Binding-site contacts:
Ligand atom O7 contacts residue ILE1130 of chain 1.A at 4.5 Å.
Ligand atom C1 contacts residue ASN709 of chain 1.A at 1.4 Å.
Ligand atom O5 contacts residue ASP796 of chain 1.B at 3.6 Å (salt-bridge).
Ligand atom O5 contacts residue ASN709 of chain 1.A at 2.4 Å (h-bond).
Ligand atom C7 contacts residue ASN709 of chain 1.A at 3.2 Å.
Ligand atom C8 contacts residue ASN709 of chain 1.A at 4.0 Å.
Ligand atom C2 contacts residue ASN709 of chain 1.A at 2.4 Å.
Ligand atom N2 contacts residue ASN709 of chain 1.A at 2.8 Å (h-bond).
Ligand atom C4 contacts residue ASN709 of chain 1.A at 4.2 Å.
Ligand atom C8 contacts residue GLY1131 of chain 1.A at 3.7 Å.
Ligand atom C1 contacts residue ASP796 of chain 1.B at 4.1 Å.
Ligand atom C3 contacts residue ASN709 of chain 1.A at 3.8 Å.
Ligand atom C5 contacts residue ASN709 of chain 1.A at 3.7 Å.
Ligand atom O7 contacts residue ASN709 of chain 1.A at 3.2 Å (h-bond).

Sequence of chain 1.B:
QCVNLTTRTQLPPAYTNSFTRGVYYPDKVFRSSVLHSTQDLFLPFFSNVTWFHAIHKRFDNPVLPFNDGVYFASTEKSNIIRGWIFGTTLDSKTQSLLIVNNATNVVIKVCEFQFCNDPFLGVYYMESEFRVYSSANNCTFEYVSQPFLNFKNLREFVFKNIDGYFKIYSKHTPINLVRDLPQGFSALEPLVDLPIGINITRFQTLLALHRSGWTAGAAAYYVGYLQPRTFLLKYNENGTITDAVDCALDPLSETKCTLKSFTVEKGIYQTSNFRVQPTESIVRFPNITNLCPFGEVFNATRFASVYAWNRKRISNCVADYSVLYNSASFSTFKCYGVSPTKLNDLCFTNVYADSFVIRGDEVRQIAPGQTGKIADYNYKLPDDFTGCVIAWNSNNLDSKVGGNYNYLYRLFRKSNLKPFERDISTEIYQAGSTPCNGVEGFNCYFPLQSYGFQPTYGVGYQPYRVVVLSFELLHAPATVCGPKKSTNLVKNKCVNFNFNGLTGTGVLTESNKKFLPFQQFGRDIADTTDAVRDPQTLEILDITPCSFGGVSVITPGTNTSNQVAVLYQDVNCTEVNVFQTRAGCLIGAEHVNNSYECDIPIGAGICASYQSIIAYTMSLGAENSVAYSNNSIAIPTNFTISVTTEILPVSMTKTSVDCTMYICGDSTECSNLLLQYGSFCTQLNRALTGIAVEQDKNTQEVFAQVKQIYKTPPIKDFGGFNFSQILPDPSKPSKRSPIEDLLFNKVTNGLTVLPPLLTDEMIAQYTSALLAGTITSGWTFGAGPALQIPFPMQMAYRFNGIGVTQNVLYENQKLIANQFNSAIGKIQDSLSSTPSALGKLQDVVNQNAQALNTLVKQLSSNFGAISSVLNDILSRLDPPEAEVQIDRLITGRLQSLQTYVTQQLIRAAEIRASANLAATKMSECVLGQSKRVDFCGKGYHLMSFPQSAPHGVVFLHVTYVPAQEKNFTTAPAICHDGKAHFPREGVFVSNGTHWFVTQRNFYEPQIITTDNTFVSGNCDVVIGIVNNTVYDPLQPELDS

This protein binds this small molecule.
Small molecule (SMILES): CC(=O)N[C@@H]1[C@@H](O)[C@H](O)[C@@H](CO)O[C@H]1O

Sequence of chain 1.A:
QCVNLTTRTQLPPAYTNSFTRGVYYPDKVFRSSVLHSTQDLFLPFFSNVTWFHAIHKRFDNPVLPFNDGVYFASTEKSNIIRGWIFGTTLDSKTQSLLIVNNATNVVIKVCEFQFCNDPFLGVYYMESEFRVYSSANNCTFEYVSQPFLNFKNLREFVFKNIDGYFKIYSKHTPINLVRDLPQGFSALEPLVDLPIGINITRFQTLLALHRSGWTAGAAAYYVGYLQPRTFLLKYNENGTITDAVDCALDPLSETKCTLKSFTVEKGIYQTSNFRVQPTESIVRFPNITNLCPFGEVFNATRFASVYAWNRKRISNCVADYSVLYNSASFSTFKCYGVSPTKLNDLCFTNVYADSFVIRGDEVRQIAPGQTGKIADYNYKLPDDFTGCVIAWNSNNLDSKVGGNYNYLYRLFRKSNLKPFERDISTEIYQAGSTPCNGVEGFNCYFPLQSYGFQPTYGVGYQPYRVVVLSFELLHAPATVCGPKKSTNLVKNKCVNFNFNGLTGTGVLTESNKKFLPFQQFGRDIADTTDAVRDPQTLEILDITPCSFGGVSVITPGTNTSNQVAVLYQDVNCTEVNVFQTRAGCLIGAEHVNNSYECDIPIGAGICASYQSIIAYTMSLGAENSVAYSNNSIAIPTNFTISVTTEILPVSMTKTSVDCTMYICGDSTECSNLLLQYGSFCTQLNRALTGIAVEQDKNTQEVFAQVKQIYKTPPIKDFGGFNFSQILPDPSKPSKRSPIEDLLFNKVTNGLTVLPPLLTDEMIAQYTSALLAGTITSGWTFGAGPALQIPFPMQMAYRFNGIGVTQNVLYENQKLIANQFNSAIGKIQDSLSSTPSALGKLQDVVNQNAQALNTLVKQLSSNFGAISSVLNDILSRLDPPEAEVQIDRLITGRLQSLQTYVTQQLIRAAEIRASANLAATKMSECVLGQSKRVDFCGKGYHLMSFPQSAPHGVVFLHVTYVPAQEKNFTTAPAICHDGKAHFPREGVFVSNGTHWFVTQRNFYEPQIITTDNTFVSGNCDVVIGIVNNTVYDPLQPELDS